Sequence of chain 1.A:
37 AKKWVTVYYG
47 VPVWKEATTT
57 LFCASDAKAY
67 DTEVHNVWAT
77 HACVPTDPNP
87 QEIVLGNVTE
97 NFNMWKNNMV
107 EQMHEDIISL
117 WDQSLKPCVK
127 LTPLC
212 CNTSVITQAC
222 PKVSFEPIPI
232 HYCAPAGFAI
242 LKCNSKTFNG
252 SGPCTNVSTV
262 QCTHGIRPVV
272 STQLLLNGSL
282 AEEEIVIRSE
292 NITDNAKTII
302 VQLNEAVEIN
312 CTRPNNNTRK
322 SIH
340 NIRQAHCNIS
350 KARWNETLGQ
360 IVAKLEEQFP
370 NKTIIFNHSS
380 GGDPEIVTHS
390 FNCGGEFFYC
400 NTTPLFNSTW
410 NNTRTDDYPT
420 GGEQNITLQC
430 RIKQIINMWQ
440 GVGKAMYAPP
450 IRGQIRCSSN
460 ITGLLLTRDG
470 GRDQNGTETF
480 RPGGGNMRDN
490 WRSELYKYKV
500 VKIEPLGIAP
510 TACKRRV

Binding-site contacts:
Ligand atom C8 contacts residue VAL386 of chain 1.A at 3.6 Å (hydrophobic).
Ligand atom C7 contacts residue THR387 of chain 1.A at 4.4 Å.
Ligand atom C8 contacts residue ASN400 of chain 1.A at 3.9 Å.
Ligand atom C5 contacts residue ASN400 of chain 1.A at 3.6 Å.
Ligand atom C2 contacts residue ASN400 of chain 1.A at 2.4 Å.
Ligand atom O7 contacts residue ASN400 of chain 1.A at 3.1 Å (h-bond).
Ligand atom C4 contacts residue ASN400 of chain 1.A at 4.2 Å.
Ligand atom O7 contacts residue THR387 of chain 1.A at 4.3 Å.
Ligand atom C3 contacts residue ASN400 of chain 1.A at 3.6 Å.
Ligand atom C2 contacts residue THR402 of chain 1.A at 4.0 Å.
Ligand atom N2 contacts residue ASN400 of chain 1.A at 2.8 Å (h-bond).
Ligand atom C3 contacts residue THR402 of chain 1.A at 4.2 Å.
Ligand atom O7 contacts residue THR402 of chain 1.A at 4.5 Å.
Ligand atom C1 contacts residue ASN400 of chain 1.A at 1.4 Å.
Ligand atom N2 contacts residue THR402 of chain 1.A at 3.6 Å.
Ligand atom C7 contacts residue THR402 of chain 1.A at 4.5 Å.
Ligand atom C1 contacts residue THR402 of chain 1.A at 3.6 Å.
Ligand atom O5 contacts residue ASN400 of chain 1.A at 2.4 Å (h-bond).
Ligand atom C7 contacts residue ASN400 of chain 1.A at 3.2 Å.
Ligand atom C8 contacts residue THR387 of chain 1.A at 3.6 Å.

The protein below binds the small molecule below.
Small molecule (SMILES): CC(=O)N[C@H]1[C@H](O[C@H]2[C@H](O)[C@@H](NC(C)=O)CO[C@@H]2CO)O[C@H](CO)[C@@H](O)[C@@H]1O